Sequence of chain 2.G:
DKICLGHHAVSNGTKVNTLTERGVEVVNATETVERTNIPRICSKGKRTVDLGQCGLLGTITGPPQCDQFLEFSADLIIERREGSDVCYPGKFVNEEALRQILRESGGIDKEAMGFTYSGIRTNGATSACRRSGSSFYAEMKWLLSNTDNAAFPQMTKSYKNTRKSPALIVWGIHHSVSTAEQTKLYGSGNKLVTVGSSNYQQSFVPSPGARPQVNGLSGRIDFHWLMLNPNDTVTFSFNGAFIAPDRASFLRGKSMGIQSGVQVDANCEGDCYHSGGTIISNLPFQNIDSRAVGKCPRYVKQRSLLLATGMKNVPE

Sequence of chain 2.H:
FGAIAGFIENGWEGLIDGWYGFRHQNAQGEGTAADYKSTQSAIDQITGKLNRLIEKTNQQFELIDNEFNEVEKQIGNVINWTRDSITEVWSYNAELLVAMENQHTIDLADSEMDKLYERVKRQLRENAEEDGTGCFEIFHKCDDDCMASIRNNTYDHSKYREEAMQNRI

A protein and the small-molecule ligand that binds it are described below.
Small molecule (SMILES): CC(=O)N[C@@H]1[C@@H](O)[C@H](O)[C@@H](CO)O[C@H]1O

Binding-site contacts:
Ligand atom C3 contacts residue ASN82 of chain 2.H at 3.8 Å.
Ligand atom C8 contacts residue GLU72 of chain 2.H at 3.8 Å.
Ligand atom O7 contacts residue ASN82 of chain 2.H at 4.3 Å.
Ligand atom C7 contacts residue GLU72 of chain 2.H at 4.5 Å.
Ligand atom O6 contacts residue ARG295 of chain 2.G at 4.2 Å.
Ligand atom C5 contacts residue ASN82 of chain 2.H at 3.7 Å.
Ligand atom C8 contacts residue ASN79 of chain 2.H at 3.0 Å.
Ligand atom C2 contacts residue ASN82 of chain 2.H at 2.5 Å.
Ligand atom C7 contacts residue ASN82 of chain 2.H at 3.8 Å.
Ligand atom C8 contacts residue LYS75 of chain 2.H at 3.8 Å.
Ligand atom N2 contacts residue ASN79 of chain 2.H at 4.3 Å.
Ligand atom O3 contacts residue GLU72 of chain 2.H at 4.4 Å.
Ligand atom N2 contacts residue GLU72 of chain 2.H at 4.3 Å.
Ligand atom O7 contacts residue ASN79 of chain 2.H at 3.5 Å (h-bond).
Ligand atom O5 contacts residue ASN82 of chain 2.H at 2.4 Å (h-bond).
Ligand atom C1 contacts residue ASN82 of chain 2.H at 1.5 Å.
Ligand atom O6 contacts residue ARG85 of chain 2.H at 4.5 Å.
Ligand atom O7 contacts residue GLU108 of chain 1.I at 4.1 Å.
Ligand atom C7 contacts residue ASN79 of chain 2.H at 3.4 Å.
Ligand atom C4 contacts residue ASN82 of chain 2.H at 4.3 Å.
Ligand atom N2 contacts residue ASN82 of chain 2.H at 3.0 Å (h-bond).

Sequence of chain 1.I:
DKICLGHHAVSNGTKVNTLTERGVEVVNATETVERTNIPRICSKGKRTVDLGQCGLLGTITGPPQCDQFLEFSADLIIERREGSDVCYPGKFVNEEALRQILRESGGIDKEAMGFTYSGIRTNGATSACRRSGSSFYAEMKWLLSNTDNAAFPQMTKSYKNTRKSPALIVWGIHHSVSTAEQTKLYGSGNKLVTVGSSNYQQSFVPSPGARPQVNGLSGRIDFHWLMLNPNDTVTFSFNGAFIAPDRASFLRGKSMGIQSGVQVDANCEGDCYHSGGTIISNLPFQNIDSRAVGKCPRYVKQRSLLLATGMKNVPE